The small molecule below binds the protein below.
Small molecule (SMILES): NC(=O)CC[C@H](N)C(=O)O

Sequence of chain 1.D:
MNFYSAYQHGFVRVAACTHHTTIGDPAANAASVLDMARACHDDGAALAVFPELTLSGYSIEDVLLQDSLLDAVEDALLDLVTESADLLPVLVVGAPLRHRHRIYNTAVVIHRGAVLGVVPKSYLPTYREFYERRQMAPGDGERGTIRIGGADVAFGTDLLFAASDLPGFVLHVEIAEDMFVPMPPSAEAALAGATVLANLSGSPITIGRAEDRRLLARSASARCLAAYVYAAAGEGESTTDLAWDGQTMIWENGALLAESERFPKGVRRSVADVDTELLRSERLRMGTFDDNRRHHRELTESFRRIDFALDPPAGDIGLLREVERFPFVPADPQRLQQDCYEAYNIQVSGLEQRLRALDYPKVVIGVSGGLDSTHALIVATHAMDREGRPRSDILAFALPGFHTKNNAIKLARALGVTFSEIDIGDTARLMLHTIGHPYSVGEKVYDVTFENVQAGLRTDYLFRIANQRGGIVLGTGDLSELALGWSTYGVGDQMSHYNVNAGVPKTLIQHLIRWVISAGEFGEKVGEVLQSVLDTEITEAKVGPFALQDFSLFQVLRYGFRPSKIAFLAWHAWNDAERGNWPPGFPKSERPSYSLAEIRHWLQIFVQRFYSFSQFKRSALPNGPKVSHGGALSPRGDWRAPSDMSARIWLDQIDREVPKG

Binding-site contacts:
Ligand atom NE2 contacts residue ARG218 of chain 1.B at 3.3 Å (salt-bridge).
Ligand atom OXT contacts residue ARG214 of chain 1.D at 4.5 Å.
Ligand atom C contacts residue ARG218 of chain 1.B at 4.0 Å.
Ligand atom OXT contacts residue LEU215 of chain 1.D at 3.5 Å.
Ligand atom CG contacts residue LEU215 of chain 1.D at 4.0 Å (hydrophobic).
Ligand atom NE2 contacts residue LEU215 of chain 1.B at 4.2 Å.
Ligand atom CB contacts residue ARG218 of chain 1.D at 3.0 Å.
Ligand atom CA contacts residue LEU215 of chain 1.D at 4.3 Å (hydrophobic).
Ligand atom N contacts residue ARG218 of chain 1.D at 3.3 Å.
Ligand atom CB contacts residue ARG218 of chain 1.B at 4.2 Å.
Ligand atom OXT contacts residue GLU211 of chain 1.D at 3.7 Å.
Ligand atom NE2 contacts residue ARG214 of chain 1.B at 4.3 Å.
Ligand atom OE1 contacts residue ARG218 of chain 1.D at 3.6 Å.
Ligand atom CD contacts residue ARG218 of chain 1.B at 3.6 Å.
Ligand atom N contacts residue TRP251 of chain 1.D at 3.9 Å.
Ligand atom C contacts residue LEU215 of chain 1.D at 4.0 Å (hydrophobic).
Ligand atom CG contacts residue ARG218 of chain 1.D at 4.0 Å.
Ligand atom CD contacts residue LEU215 of chain 1.B at 4.4 Å (hydrophobic).
Ligand atom CG contacts residue LEU215 of chain 1.B at 4.2 Å (hydrophobic).
Ligand atom CA contacts residue ARG218 of chain 1.D at 3.6 Å.
Ligand atom OXT contacts residue ARG218 of chain 1.B at 3.1 Å (salt-bridge).
Ligand atom C contacts residue GLU211 of chain 1.D at 4.4 Å.
Ligand atom CG contacts residue ARG218 of chain 1.B at 3.1 Å.
Ligand atom CD contacts residue ARG218 of chain 1.D at 4.2 Å.
Ligand atom C contacts residue ARG214 of chain 1.D at 4.4 Å.
Ligand atom O contacts residue ARG214 of chain 1.D at 4.1 Å.

Sequence of chain 1.B:
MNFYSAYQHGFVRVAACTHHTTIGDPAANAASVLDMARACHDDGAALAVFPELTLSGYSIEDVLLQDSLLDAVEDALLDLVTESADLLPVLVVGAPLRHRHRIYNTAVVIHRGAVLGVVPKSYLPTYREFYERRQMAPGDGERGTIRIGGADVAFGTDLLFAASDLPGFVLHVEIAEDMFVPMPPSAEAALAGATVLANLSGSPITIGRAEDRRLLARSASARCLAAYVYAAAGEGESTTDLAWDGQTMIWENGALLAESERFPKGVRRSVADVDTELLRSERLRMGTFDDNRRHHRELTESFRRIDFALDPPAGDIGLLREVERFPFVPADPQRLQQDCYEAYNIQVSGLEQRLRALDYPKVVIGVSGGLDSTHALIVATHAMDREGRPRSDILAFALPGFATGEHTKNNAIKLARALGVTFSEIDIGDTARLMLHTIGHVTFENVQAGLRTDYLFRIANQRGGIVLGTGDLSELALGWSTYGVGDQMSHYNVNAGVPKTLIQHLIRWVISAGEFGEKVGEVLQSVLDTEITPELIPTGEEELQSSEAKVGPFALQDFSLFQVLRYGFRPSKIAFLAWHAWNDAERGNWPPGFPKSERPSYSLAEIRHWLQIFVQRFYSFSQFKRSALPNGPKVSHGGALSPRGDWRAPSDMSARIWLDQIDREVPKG